This small molecule binds to this protein.
Small molecule (SMILES): CC(C)C[C@H](NC(=O)c1ccccc1)C(=O)O

Sequence of chain 1.H:
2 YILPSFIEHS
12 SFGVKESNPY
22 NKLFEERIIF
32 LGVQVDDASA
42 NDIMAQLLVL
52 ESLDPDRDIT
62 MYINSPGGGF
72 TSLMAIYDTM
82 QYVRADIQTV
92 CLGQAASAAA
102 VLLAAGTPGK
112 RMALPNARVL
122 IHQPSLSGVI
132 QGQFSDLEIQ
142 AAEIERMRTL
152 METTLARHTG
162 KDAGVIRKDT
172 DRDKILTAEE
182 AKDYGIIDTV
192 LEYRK

Binding-site contacts:
Ligand atom C1 contacts residue PRO125 of chain 1.H at 3.9 Å (hydrophobic).
Ligand atom C5 contacts residue MET152 of chain 1.H at 3.8 Å (hydrophobic).
Ligand atom C7 contacts residue SER126 of chain 1.H at 3.8 Å.
Ligand atom C1 contacts residue GLY69 of chain 1.H at 3.5 Å.
Ligand atom C3 contacts residue ALA99 of chain 1.H at 3.3 Å (hydrophobic).
Ligand atom C4 contacts residue ALA99 of chain 1.H at 3.6 Å (hydrophobic).
Ligand atom C2 contacts residue GLY69 of chain 1.H at 3.1 Å.
Ligand atom C3 contacts residue LEU74 of chain 1.H at 3.6 Å (hydrophobic).
Ligand atom C4 contacts residue SER98 of chain 1.H at 4.0 Å.
Ligand atom C5 contacts residue HIS123 of chain 1.H at 3.4 Å.
Ligand atom O contacts residue PHE71 of chain 1.H at 3.4 Å (h-bond).
Ligand atom C5 contacts residue PRO125 of chain 1.H at 4.0 Å (hydrophobic).
Ligand atom CB contacts residue GLY69 of chain 1.H at 3.4 Å.
Ligand atom C4 contacts residue MET152 of chain 1.H at 3.8 Å (hydrophobic).
Ligand atom CD1 contacts residue GLY69 of chain 1.H at 3.9 Å.
Ligand atom C3 contacts residue PHE71 of chain 1.H at 4.0 Å (hydrophobic).
Ligand atom CB contacts residue GLY70 of chain 1.H at 3.9 Å.
Ligand atom N contacts residue GLY69 of chain 1.H at 2.5 Å (h-bond).
Ligand atom O1 contacts residue LEU1 of chain 1.HA at 3.6 Å.
Ligand atom O1 contacts residue PRO125 of chain 1.H at 3.3 Å.
Ligand atom CA contacts residue LEU1 of chain 1.HA at 2.4 Å (hydrophobic).
Ligand atom N contacts residue GLY70 of chain 1.H at 4.1 Å.
Ligand atom O contacts residue GLY70 of chain 1.H at 3.2 Å.
Ligand atom C contacts residue LEU1 of chain 1.HA at 3.7 Å (hydrophobic).
Ligand atom N contacts residue LEU1 of chain 1.HA at 3.3 Å (h-bond).
Ligand atom C2 contacts residue ALA99 of chain 1.H at 3.9 Å (hydrophobic).
Ligand atom C contacts residue PRO125 of chain 1.H at 3.9 Å (hydrophobic).
Ligand atom C5 contacts residue ALA99 of chain 1.H at 4.0 Å (hydrophobic).
Ligand atom C6 contacts residue PRO125 of chain 1.H at 3.5 Å (hydrophobic).
Ligand atom C7 contacts residue LEU1 of chain 1.HA at 1.3 Å (hydrophobic).
Ligand atom C4 contacts residue LEU74 of chain 1.H at 4.0 Å (hydrophobic).
Ligand atom C contacts residue GLY69 of chain 1.H at 3.4 Å.
Ligand atom O1 contacts residue SER126 of chain 1.H at 2.9 Å (h-bond).
Ligand atom C contacts residue SER126 of chain 1.H at 4.0 Å.
Ligand atom C6 contacts residue HIS123 of chain 1.H at 4.0 Å.
Ligand atom CA contacts residue GLY69 of chain 1.H at 3.5 Å.
Ligand atom CA contacts residue SER126 of chain 1.H at 3.8 Å.
Ligand atom CD2 contacts residue GLY69 of chain 1.H at 4.0 Å.
Ligand atom CB contacts residue LEU1 of chain 1.HA at 3.5 Å (hydrophobic).
Ligand atom O contacts residue LEU1 of chain 1.HA at 2.2 Å (h-bond).